Sequence of chain 1.A:
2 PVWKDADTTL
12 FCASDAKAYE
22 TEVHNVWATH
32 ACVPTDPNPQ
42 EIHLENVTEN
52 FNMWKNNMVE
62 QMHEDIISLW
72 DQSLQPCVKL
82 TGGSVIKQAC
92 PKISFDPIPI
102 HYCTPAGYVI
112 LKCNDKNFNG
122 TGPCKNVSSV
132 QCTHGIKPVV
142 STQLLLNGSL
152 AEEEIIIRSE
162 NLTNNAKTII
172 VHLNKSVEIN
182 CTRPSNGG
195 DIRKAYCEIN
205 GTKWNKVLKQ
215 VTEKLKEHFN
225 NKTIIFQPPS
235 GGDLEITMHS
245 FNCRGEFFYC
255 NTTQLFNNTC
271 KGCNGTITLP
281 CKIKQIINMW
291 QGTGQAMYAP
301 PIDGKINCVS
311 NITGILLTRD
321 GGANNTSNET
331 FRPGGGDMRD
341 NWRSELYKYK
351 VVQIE

A protein and the small-molecule ligand that binds it are described below.
Small molecule (SMILES): CC(=O)N[C@@H]1[C@@H](O)[C@H](O)[C@@H](CO)O[C@H]1O

Binding-site contacts:
Ligand atom C6 contacts residue GLU202 of chain 1.A at 4.4 Å.
Ligand atom C8 contacts residue VAL309 of chain 1.A at 4.1 Å (hydrophobic).
Ligand atom C6 contacts residue THR183 of chain 1.A at 4.0 Å.
Ligand atom O7 contacts residue GLU179 of chain 1.A at 4.2 Å.
Ligand atom C5 contacts residue THR183 of chain 1.A at 4.1 Å.
Ligand atom C6 contacts residue TYR200 of chain 1.A at 4.0 Å (hydrophobic).
Ligand atom C8 contacts residue GLU179 of chain 1.A at 4.1 Å.
Ligand atom C4 contacts residue ASN181 of chain 1.A at 4.2 Å.
Ligand atom C7 contacts residue VAL309 of chain 1.A at 4.3 Å (hydrophobic).
Ligand atom C2 contacts residue ASN181 of chain 1.A at 2.5 Å.
Ligand atom C7 contacts residue ASN181 of chain 1.A at 3.3 Å.
Ligand atom C1 contacts residue ASN307 of chain 1.A at 4.2 Å.
Ligand atom C3 contacts residue ASN181 of chain 1.A at 3.8 Å.
Ligand atom O7 contacts residue ASN181 of chain 1.A at 3.2 Å (h-bond).
Ligand atom O6 contacts residue GLU202 of chain 1.A at 3.1 Å (salt-bridge).
Ligand atom N2 contacts residue VAL309 of chain 1.A at 4.3 Å.
Ligand atom O5 contacts residue ASN181 of chain 1.A at 2.4 Å (h-bond).
Ligand atom C5 contacts residue ASN181 of chain 1.A at 3.7 Å.
Ligand atom O5 contacts residue GLU202 of chain 1.A at 3.8 Å.
Ligand atom O6 contacts residue THR183 of chain 1.A at 4.3 Å.
Ligand atom O6 contacts residue TYR200 of chain 1.A at 3.7 Å.
Ligand atom C8 contacts residue ASN181 of chain 1.A at 4.5 Å.
Ligand atom C1 contacts residue ASN181 of chain 1.A at 1.4 Å.
Ligand atom O5 contacts residue THR183 of chain 1.A at 4.0 Å.
Ligand atom N2 contacts residue ASN181 of chain 1.A at 3.0 Å (h-bond).